Sequence of chain 1.A:
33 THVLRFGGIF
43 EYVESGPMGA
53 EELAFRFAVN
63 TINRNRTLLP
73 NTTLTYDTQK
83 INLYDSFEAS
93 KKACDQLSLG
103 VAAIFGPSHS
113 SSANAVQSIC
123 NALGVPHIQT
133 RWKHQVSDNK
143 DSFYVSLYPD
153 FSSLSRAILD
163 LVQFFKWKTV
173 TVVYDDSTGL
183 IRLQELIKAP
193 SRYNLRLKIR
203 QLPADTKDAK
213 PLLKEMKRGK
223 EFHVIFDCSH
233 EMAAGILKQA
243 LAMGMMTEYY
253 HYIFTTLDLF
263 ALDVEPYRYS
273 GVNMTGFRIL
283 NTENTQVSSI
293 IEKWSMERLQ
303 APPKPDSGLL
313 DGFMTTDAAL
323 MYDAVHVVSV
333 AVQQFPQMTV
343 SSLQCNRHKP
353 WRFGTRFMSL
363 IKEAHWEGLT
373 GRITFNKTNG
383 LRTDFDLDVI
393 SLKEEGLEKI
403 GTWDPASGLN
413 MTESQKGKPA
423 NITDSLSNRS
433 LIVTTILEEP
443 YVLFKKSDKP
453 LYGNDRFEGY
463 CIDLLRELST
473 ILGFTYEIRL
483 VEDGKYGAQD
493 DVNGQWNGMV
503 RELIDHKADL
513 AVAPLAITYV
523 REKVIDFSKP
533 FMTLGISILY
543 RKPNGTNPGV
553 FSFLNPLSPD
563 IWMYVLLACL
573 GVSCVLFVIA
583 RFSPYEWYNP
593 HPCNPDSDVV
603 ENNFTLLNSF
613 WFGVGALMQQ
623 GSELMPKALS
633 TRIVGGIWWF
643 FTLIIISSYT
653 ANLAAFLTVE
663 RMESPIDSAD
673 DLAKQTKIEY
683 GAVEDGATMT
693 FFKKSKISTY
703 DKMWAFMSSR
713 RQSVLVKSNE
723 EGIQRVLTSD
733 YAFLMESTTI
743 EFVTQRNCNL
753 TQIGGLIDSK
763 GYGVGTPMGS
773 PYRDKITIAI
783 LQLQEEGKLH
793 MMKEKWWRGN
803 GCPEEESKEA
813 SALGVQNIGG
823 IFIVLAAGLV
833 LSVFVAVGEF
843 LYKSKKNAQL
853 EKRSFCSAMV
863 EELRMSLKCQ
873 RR

A small-molecule ligand and the protein it binds are described below.
Small molecule (SMILES): CC(=O)N[C@H]1[C@H](O[C@H]2[C@H](O)[C@@H](NC(C)=O)CO[C@@H]2CO)O[C@H](CO)[C@@H](O[C@@H]2O[C@H](CO)[C@@H](O)[C@H](O)[C@@H]2O)[C@@H]1O

Binding-site contacts:
Ligand atom C8 contacts residue ARG748 of chain 1.A at 4.3 Å.
Ligand atom C6 contacts residue ARG543 of chain 1.A at 3.6 Å.
Ligand atom O5 contacts residue ASN751 of chain 1.A at 2.7 Å (h-bond).
Ligand atom C5 contacts residue ASN751 of chain 1.A at 3.5 Å.
Ligand atom C1 contacts residue ASN751 of chain 1.A at 3.4 Å.
Ligand atom C8 contacts residue ASN749 of chain 1.A at 3.4 Å.
Ligand atom C6 contacts residue ASN751 of chain 1.A at 3.4 Å.
Ligand atom C3 contacts residue ASN751 of chain 1.A at 3.5 Å.
Ligand atom O3 contacts residue ASN751 of chain 1.A at 2.8 Å (h-bond).
Ligand atom C4 contacts residue ASN751 of chain 1.A at 4.0 Å.
Ligand atom O6 contacts residue ASN751 of chain 1.A at 2.8 Å (h-bond).
Ligand atom C8 contacts residue CYS750 of chain 1.A at 4.3 Å (hydrophobic).
Ligand atom O6 contacts residue ARG543 of chain 1.A at 3.0 Å (salt-bridge).
Ligand atom C2 contacts residue ASN751 of chain 1.A at 3.3 Å.